A protein and the small-molecule ligand that binds it are described below.
Small molecule (SMILES): CC(=O)N[C@@H]1[C@@H](O)[C@H](O)[C@@H](CO)O[C@H]1O

Binding-site contacts:
Ligand atom C1 contacts residue ASN160 of chain 1.B at 1.4 Å.
Ligand atom C1 contacts residue ASN163 of chain 1.B at 4.2 Å.
Ligand atom C5 contacts residue ASN160 of chain 1.B at 3.6 Å.
Ligand atom O7 contacts residue ASN160 of chain 1.B at 4.1 Å.
Ligand atom C6 contacts residue THR162 of chain 1.B at 3.7 Å.
Ligand atom C5 contacts residue THR162 of chain 1.B at 3.7 Å.
Ligand atom O5 contacts residue THR162 of chain 1.B at 3.4 Å.
Ligand atom C3 contacts residue ASN160 of chain 1.B at 3.6 Å.
Ligand atom C7 contacts residue ASN160 of chain 1.B at 3.2 Å.
Ligand atom C8 contacts residue GLU159 of chain 1.B at 4.1 Å.
Ligand atom O5 contacts residue ASN163 of chain 1.B at 3.5 Å (h-bond).
Ligand atom N2 contacts residue ASN160 of chain 1.B at 2.7 Å (h-bond).
Ligand atom C1 contacts residue THR162 of chain 1.B at 3.8 Å.
Ligand atom C2 contacts residue ASN160 of chain 1.B at 2.2 Å.
Ligand atom C4 contacts residue ASN160 of chain 1.B at 4.0 Å.
Ligand atom O5 contacts residue ASN160 of chain 1.B at 2.4 Å (h-bond).
Ligand atom O6 contacts residue ASN163 of chain 1.B at 4.1 Å.
Ligand atom C8 contacts residue ASN160 of chain 1.B at 3.4 Å.

Sequence of chain 1.B:
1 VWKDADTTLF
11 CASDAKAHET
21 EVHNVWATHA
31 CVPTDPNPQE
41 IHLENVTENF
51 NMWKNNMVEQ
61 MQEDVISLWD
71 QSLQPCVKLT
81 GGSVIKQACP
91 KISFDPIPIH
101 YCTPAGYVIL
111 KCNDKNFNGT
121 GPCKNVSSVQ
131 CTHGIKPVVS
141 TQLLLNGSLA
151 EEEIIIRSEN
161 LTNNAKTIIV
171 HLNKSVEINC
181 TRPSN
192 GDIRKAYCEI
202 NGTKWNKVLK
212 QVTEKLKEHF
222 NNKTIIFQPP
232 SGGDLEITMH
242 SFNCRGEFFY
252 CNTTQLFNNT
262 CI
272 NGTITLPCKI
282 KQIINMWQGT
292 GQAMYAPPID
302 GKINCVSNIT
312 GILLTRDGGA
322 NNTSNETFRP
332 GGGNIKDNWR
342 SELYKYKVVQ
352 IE